Sequence of chain 1.D:
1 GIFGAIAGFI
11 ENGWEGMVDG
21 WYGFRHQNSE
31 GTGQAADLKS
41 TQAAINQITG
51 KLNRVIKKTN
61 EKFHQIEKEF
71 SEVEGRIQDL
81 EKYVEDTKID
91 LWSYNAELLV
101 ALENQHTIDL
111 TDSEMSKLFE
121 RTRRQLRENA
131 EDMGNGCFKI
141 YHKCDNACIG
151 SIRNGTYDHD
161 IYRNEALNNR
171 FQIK

A small-molecule ligand and the protein it binds are described below.
Small molecule (SMILES): CC(=O)N[C@@H]1[C@@H](O)[C@H](O)[C@@H](CO)O[C@H]1O

Binding-site contacts:
Ligand atom C5 contacts residue ASN154 of chain 1.D at 3.3 Å.
Ligand atom C6 contacts residue ASN154 of chain 1.D at 3.1 Å.
Ligand atom C5 contacts residue THR156 of chain 1.D at 4.5 Å.
Ligand atom O5 contacts residue THR156 of chain 1.D at 3.7 Å.
Ligand atom C6 contacts residue THR156 of chain 1.D at 4.2 Å.
Ligand atom C4 contacts residue ASN154 of chain 1.D at 4.0 Å.
Ligand atom C6 contacts residue GLY150 of chain 1.D at 4.3 Å.
Ligand atom C1 contacts residue ASN154 of chain 1.D at 1.4 Å.
Ligand atom C2 contacts residue ASN154 of chain 1.D at 2.5 Å.
Ligand atom C3 contacts residue ASN154 of chain 1.D at 3.8 Å.
Ligand atom O6 contacts residue ASN154 of chain 1.D at 4.5 Å.
Ligand atom N2 contacts residue ASN154 of chain 1.D at 3.3 Å (h-bond).
Ligand atom O6 contacts residue ALA147 of chain 1.D at 4.0 Å.
Ligand atom O5 contacts residue ASN154 of chain 1.D at 2.4 Å (h-bond).
Ligand atom O6 contacts residue SER151 of chain 1.D at 4.3 Å.
Ligand atom C7 contacts residue ASN154 of chain 1.D at 4.4 Å.
Ligand atom C1 contacts residue THR156 of chain 1.D at 4.2 Å.
Ligand atom C6 contacts residue SER151 of chain 1.D at 4.1 Å.